Sequence of chain 1.C:
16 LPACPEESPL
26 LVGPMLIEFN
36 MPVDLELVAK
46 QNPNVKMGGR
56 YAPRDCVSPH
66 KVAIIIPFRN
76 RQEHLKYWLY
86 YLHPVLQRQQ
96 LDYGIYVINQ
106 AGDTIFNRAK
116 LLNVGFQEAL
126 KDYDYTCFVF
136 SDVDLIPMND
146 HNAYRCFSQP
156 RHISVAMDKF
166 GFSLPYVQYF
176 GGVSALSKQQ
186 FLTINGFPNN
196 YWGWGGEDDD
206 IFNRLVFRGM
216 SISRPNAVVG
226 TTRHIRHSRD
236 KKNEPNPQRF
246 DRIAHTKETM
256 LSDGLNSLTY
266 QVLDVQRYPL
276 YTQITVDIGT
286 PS

The small molecule below binds the protein below.
Small molecule (SMILES): NCCCCCCO[P](=O)(O)O[P](=O)(O)OC[C@H]1O[C@@H](n2ccc(=O)[nH]c2=O)[C@H](O)[C@@H]1O

Binding-site contacts:
Ligand atom C4 contacts residue ASP235 of chain 1.C at 3.5 Å.
Ligand atom O3B contacts residue LYS164 of chain 1.C at 3.0 Å (salt-bridge).
Ligand atom O3' contacts residue ASP137 of chain 1.C at 3.0 Å.
Ligand atom O2 contacts residue ARG76 of chain 1.C at 3.4 Å.
Ligand atom O3B contacts residue HIS229 of chain 1.C at 3.2 Å (h-bond).
Ligand atom O3' contacts residue ASP139 of chain 1.C at 3.3 Å (salt-bridge).
Ligand atom PA contacts residue MN1 of chain 1.AA at 3.4 Å.
Ligand atom O1A contacts residue ARG76 of chain 1.C at 3.0 Å (salt-bridge).
Ligand atom O3B contacts residue HIS232 of chain 1.C at 3.3 Å (h-bond).
Ligand atom O1B contacts residue GOL1 of chain 1.HA at 3.0 Å (h-bond).
Ligand atom O4 contacts residue ASP235 of chain 1.C at 3.1 Å.
Ligand atom O2' contacts residue VAL138 of chain 1.C at 2.9 Å (h-bond).
Ligand atom O2A contacts residue ASP235 of chain 1.C at 3.2 Å (salt-bridge).
Ligand atom O1A contacts residue MN1 of chain 1.AA at 2.3 Å.
Ligand atom C6' contacts residue ARG234 of chain 1.C at 3.3 Å.
Ligand atom PB contacts residue MN1 of chain 1.AA at 3.3 Å.
Ligand atom O2 contacts residue PRO72 of chain 1.C at 3.5 Å (h-bond).
Ligand atom C1B contacts residue PRO72 of chain 1.C at 3.4 Å (hydrophobic).
Ligand atom C2B contacts residue PRO72 of chain 1.C at 3.4 Å (hydrophobic).
Ligand atom O3A contacts residue GOL1 of chain 1.HA at 3.1 Å (h-bond).
Ligand atom N1 contacts residue PHE111 of chain 1.C at 3.3 Å.
Ligand atom O2 contacts residue PHE73 of chain 1.C at 3.2 Å.
Ligand atom C1' contacts residue TRP199 of chain 1.C at 3.5 Å (hydrophobic).
Ligand atom C5 contacts residue ASP235 of chain 1.C at 3.5 Å.
Ligand atom O2' contacts residue PRO72 of chain 1.C at 2.7 Å (h-bond).
Ligand atom C4' contacts residue ARG234 of chain 1.C at 3.5 Å.
Ligand atom N3 contacts residue ARG74 of chain 1.C at 2.8 Å (salt-bridge).
Ligand atom C6 contacts residue PHE111 of chain 1.C at 3.3 Å (hydrophobic).
Ligand atom C3' contacts residue HIS232 of chain 1.C at 3.5 Å.
Ligand atom O2A contacts residue ARG76 of chain 1.C at 3.3 Å (salt-bridge).
Ligand atom O3B contacts residue MN1 of chain 1.AA at 2.0 Å.
Ligand atom C4B contacts residue ASP137 of chain 1.C at 3.5 Å.
Ligand atom O2 contacts residue ARG74 of chain 1.C at 3.0 Å (salt-bridge).
Ligand atom O1A contacts residue ASP139 of chain 1.C at 3.2 Å (salt-bridge).
Ligand atom O1A contacts residue HIS232 of chain 1.C at 3.1 Å (h-bond).
Ligand atom N6' contacts residue SO41 of chain 1.EA at 3.0 Å (h-bond).
Ligand atom C5' contacts residue HIS232 of chain 1.C at 3.4 Å.
Ligand atom O3' contacts residue VAL138 of chain 1.C at 3.5 Å (h-bond).
Ligand atom O2B contacts residue HIS232 of chain 1.C at 3.5 Å.
Ligand atom O1B contacts residue TRP199 of chain 1.C at 2.8 Å (h-bond).